The protein below binds the small molecule below.
Small molecule (SMILES): Cc1c(C)n(Cc2ccc(-c3ccccc3C(=O)O)cc2)c2ccc(C(=O)N[C@@H](C)c3ccc([N+](=O)[O-])cc3)cc12

Binding-site contacts:
Ligand atom C34 contacts residue ARG98 of chain 1.A at 3.7 Å.
Ligand atom O15 contacts residue ILE151 of chain 1.A at 3.5 Å.
Ligand atom C26 contacts residue PHE97 of chain 1.A at 3.3 Å (hydrophobic).
Ligand atom C27 contacts residue PHE97 of chain 1.A at 3.7 Å (hydrophobic).
Ligand atom C12 contacts residue ILE72 of chain 1.A at 3.5 Å (hydrophobic).
Ligand atom O40 contacts residue ARG90 of chain 1.A at 3.0 Å (salt-bridge).
Ligand atom C10 contacts residue ILE91 of chain 1.A at 3.8 Å (hydrophobic).
Ligand atom O40 contacts residue LEU80 of chain 1.A at 2.9 Å (h-bond).
Ligand atom C39 contacts residue ARG90 of chain 1.A at 3.4 Å.
Ligand atom C33 contacts residue ARG98 of chain 1.A at 3.5 Å.
Ligand atom C21 contacts residue PRO79 of chain 1.A at 3.5 Å (hydrophobic).
Ligand atom C10 contacts residue MET158 of chain 1.A at 3.7 Å (hydrophobic).
Ligand atom O38 contacts residue ILE136 of chain 1.A at 3.4 Å.
Ligand atom O40 contacts residue PRO79 of chain 1.A at 3.6 Å.
Ligand atom C32 contacts residue ARG98 of chain 1.A at 3.5 Å.
Ligand atom C08 contacts residue ILE72 of chain 1.A at 3.6 Å (hydrophobic).
Ligand atom C14 contacts residue SER152 of chain 1.A at 3.8 Å.
Ligand atom C03 contacts residue SER152 of chain 1.A at 3.5 Å.
Ligand atom C02 contacts residue SER152 of chain 1.A at 3.4 Å.
Ligand atom O37 contacts residue ALA102 of chain 1.A at 3.6 Å.
Ligand atom N07 contacts residue ILE72 of chain 1.A at 3.6 Å.
Ligand atom C24 contacts residue GLY94 of chain 1.A at 3.7 Å.
Ligand atom C20 contacts residue ILE72 of chain 1.A at 3.6 Å (hydrophobic).
Ligand atom N36 contacts residue ILE136 of chain 1.A at 3.7 Å.
Ligand atom O15 contacts residue SER152 of chain 1.A at 3.0 Å (h-bond).
Ligand atom O15 contacts residue ARG98 of chain 1.A at 3.5 Å.
Ligand atom C14 contacts residue ILE151 of chain 1.A at 3.6 Å (hydrophobic).
Ligand atom O38 contacts residue ALA102 of chain 1.A at 3.3 Å.
Ligand atom O38 contacts residue SER99 of chain 1.A at 3.4 Å (h-bond).
Ligand atom C22 contacts residue PHE97 of chain 1.A at 3.7 Å (hydrophobic).
Ligand atom O41 contacts residue ARG90 of chain 1.A at 3.0 Å (salt-bridge).
Ligand atom C01 contacts residue ILE151 of chain 1.A at 3.7 Å (hydrophobic).
Ligand atom C34 contacts residue SER99 of chain 1.A at 3.7 Å.
Ligand atom C23 contacts residue PHE97 of chain 1.A at 3.7 Å (hydrophobic).
Ligand atom C09 contacts residue GLY94 of chain 1.A at 3.8 Å.
Ligand atom C31 contacts residue ARG98 of chain 1.A at 3.6 Å.
Ligand atom C19 contacts residue CYS95 of chain 1.A at 3.5 Å (hydrophobic).
Ligand atom C20 contacts residue PRO79 of chain 1.A at 3.5 Å (hydrophobic).
Ligand atom N16 contacts residue ILE151 of chain 1.A at 3.6 Å.
Ligand atom C11 contacts residue ILE72 of chain 1.A at 3.4 Å (hydrophobic).

Sequence of chain 1.A:
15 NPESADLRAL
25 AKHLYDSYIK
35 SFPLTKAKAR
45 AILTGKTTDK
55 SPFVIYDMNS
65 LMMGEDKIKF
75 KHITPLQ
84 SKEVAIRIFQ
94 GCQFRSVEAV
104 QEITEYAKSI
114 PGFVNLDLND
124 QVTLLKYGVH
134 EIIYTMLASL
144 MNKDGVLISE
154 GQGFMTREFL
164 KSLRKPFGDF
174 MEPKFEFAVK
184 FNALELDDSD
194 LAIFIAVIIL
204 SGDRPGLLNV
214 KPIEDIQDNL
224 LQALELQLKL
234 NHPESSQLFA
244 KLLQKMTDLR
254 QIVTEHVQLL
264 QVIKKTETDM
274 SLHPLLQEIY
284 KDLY